Binding-site contacts:
Ligand atom C28 contacts residue TYR145 of chain 1.A at 3.3 Å (hydrophobic).
Ligand atom O26 contacts residue PHE180 of chain 1.A at 3.7 Å.
Ligand atom C12 contacts residue ILE99 of chain 1.A at 3.7 Å (hydrophobic).
Ligand atom C10 contacts residue TYR191 of chain 1.A at 3.7 Å (hydrophobic).
Ligand atom C19 contacts residue LEU182 of chain 1.A at 3.6 Å (hydrophobic).
Ligand atom N24 contacts residue PHE180 of chain 1.A at 3.6 Å.
Ligand atom N06 contacts residue LEU101 of chain 1.A at 3.2 Å.
Ligand atom C05 contacts residue LEU101 of chain 1.A at 3.9 Å (hydrophobic).
Ligand atom O16 contacts residue ILE99 of chain 1.A at 3.6 Å.
Ligand atom C28 contacts residue MET144 of chain 1.A at 3.8 Å (hydrophobic).
Ligand atom C18 contacts residue LEU182 of chain 1.A at 3.2 Å (hydrophobic).
Ligand atom C15 contacts residue LEU182 of chain 1.A at 3.7 Å (hydrophobic).
Ligand atom C28 contacts residue ALA167 of chain 1.A at 3.1 Å (hydrophobic).
Ligand atom C17 contacts residue ILE99 of chain 1.A at 3.8 Å (hydrophobic).
Ligand atom C03 contacts residue ASN211 of chain 1.A at 3.1 Å.
Ligand atom C19 contacts residue TYR145 of chain 1.A at 3.2 Å (hydrophobic).
Ligand atom C01 contacts residue THR207 of chain 1.A at 2.9 Å.
Ligand atom C14 contacts residue HIS237 of chain 1.A at 3.5 Å.
Ligand atom C01 contacts residue TYR192 of chain 1.A at 2.9 Å (hydrophobic).
Ligand atom C25 contacts residue PHE180 of chain 1.A at 3.5 Å (hydrophobic).
Ligand atom N24 contacts residue LEU216 of chain 1.A at 3.5 Å.
Ligand atom C17 contacts residue LEU182 of chain 1.A at 3.7 Å (hydrophobic).
Ligand atom C09 contacts residue TYR191 of chain 1.A at 3.6 Å (hydrophobic).
Ligand atom C18 contacts residue ILE99 of chain 1.A at 3.8 Å (hydrophobic).
Ligand atom O26 contacts residue TYR145 of chain 1.A at 3.2 Å.
Ligand atom N07 contacts residue LEU101 of chain 1.A at 3.7 Å.
Ligand atom C22 contacts residue ILE123 of chain 1.A at 3.6 Å (hydrophobic).
Ligand atom C09 contacts residue LEU101 of chain 1.A at 3.8 Å (hydrophobic).
Ligand atom N08 contacts residue LEU101 of chain 1.A at 3.8 Å.
Ligand atom C18 contacts residue TYR145 of chain 1.A at 3.8 Å (hydrophobic).
Ligand atom O23 contacts residue LEU216 of chain 1.A at 3.7 Å.
Ligand atom C04 contacts residue ASN211 of chain 1.A at 3.4 Å.
Ligand atom C28 contacts residue TYR143 of chain 1.A at 3.4 Å (hydrophobic).
Ligand atom C27 contacts residue PHE180 of chain 1.A at 3.2 Å (hydrophobic).
Ligand atom C04 contacts residue MET213 of chain 1.A at 3.9 Å (hydrophobic).
Ligand atom C13 contacts residue MET213 of chain 1.A at 3.4 Å (hydrophobic).
Ligand atom C15 contacts residue ILE123 of chain 1.A at 3.6 Å (hydrophobic).
Ligand atom C21 contacts residue ILE123 of chain 1.A at 3.8 Å (hydrophobic).
Ligand atom C22 contacts residue ILE99 of chain 1.A at 3.9 Å (hydrophobic).
Ligand atom C14 contacts residue SER121 of chain 1.A at 3.5 Å.

The protein below binds the small molecule below.
Small molecule (SMILES): CCOc1noc2cc(OCCC3CCN(c4ccc(C)nn4)CC3)ccc12

Sequence of chain 1.A:
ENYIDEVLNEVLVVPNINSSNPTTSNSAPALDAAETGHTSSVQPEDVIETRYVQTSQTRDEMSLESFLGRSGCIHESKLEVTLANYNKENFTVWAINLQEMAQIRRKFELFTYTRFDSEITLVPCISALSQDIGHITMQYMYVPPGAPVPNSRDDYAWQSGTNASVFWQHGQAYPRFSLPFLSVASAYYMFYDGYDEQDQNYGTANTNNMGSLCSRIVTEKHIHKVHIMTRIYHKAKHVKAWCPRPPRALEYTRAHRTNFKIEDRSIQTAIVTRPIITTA